Binding-site contacts:
Ligand atom C02 contacts residue PHE422 of chain 5.A at 3.8 Å (hydrophobic).
Ligand atom N08 contacts residue PHE422 of chain 5.A at 3.6 Å.
Ligand atom C21 contacts residue TRP56 of chain 5.A at 3.6 Å (hydrophobic).
Ligand atom C24 contacts residue TRP33 of chain 5.A at 3.7 Å (hydrophobic).
Ligand atom N01 contacts residue PHE422 of chain 5.A at 2.7 Å (h-bond).
Ligand atom C27 contacts residue PHE104 of chain 5.A at 3.7 Å (hydrophobic).
Ligand atom S05 contacts residue TRP56 of chain 5.A at 3.7 Å.
Ligand atom C23 contacts residue ALA53 of chain 5.A at 3.7 Å (hydrophobic).
Ligand atom C15 contacts residue PHE44 of chain 5.A at 3.8 Å (hydrophobic).
Ligand atom C02 contacts residue SER103 of chain 5.A at 3.9 Å.
Ligand atom C25 contacts residue TRP56 of chain 5.A at 3.8 Å (hydrophobic).
Ligand atom S05 contacts residue PEG1 of chain 5.E at 3.6 Å.
Ligand atom N18 contacts residue ILE48 of chain 5.A at 3.1 Å.
Ligand atom C19 contacts residue TRP56 of chain 5.A at 3.4 Å (hydrophobic).
Ligand atom C19 contacts residue ILE48 of chain 5.A at 3.9 Å (hydrophobic).
Ligand atom C06 contacts residue TRP56 of chain 5.A at 3.5 Å (hydrophobic).
Ligand atom S05 contacts residue ILE48 of chain 5.A at 3.9 Å.
Ligand atom N18 contacts residue TRP56 of chain 5.A at 3.4 Å.
Ligand atom C25 contacts residue ARG57 of chain 5.A at 3.7 Å.
Ligand atom C07 contacts residue GLU421 of chain 5.A at 3.7 Å.
Ligand atom C22 contacts residue TRP56 of chain 5.A at 3.7 Å (hydrophobic).
Ligand atom N01 contacts residue TRP56 of chain 5.A at 3.9 Å.
Ligand atom C04 contacts residue TRP56 of chain 5.A at 3.4 Å (hydrophobic).
Ligand atom N01 contacts residue SER103 of chain 5.A at 2.7 Å (h-bond).
Ligand atom N01 contacts residue MET85 of chain 5.A at 3.6 Å.
Ligand atom C20 contacts residue TRP56 of chain 5.A at 3.6 Å (hydrophobic).
Ligand atom C09 contacts residue PHE422 of chain 5.A at 3.8 Å (hydrophobic).
Ligand atom C10 contacts residue GLU421 of chain 5.A at 3.9 Å.
Ligand atom O17 contacts residue GLU421 of chain 5.A at 3.5 Å.
Ligand atom N03 contacts residue PHE422 of chain 5.A at 3.9 Å.
Ligand atom S28 contacts residue TRP56 of chain 5.A at 3.8 Å.
Ligand atom C22 contacts residue PHE104 of chain 5.A at 3.9 Å (hydrophobic).
Ligand atom C23 contacts residue PHE104 of chain 5.A at 3.8 Å (hydrophobic).
Ligand atom C09 contacts residue GLU421 of chain 5.A at 3.2 Å.
Ligand atom C06 contacts residue GLU421 of chain 5.A at 3.5 Å.
Ligand atom C13 contacts residue ASP46 of chain 5.A at 3.7 Å.
Ligand atom C02 contacts residue TRP56 of chain 5.A at 3.7 Å (hydrophobic).
Ligand atom C12 contacts residue ASP46 of chain 5.A at 3.7 Å.
Ligand atom N03 contacts residue TRP56 of chain 5.A at 3.6 Å.
Ligand atom C10 contacts residue ASP46 of chain 5.A at 3.6 Å.

A small-molecule ligand and the protein it binds are described below.
Small molecule (SMILES): Nc1nc(SCC(=O)NCCN2CCCCC2)nc2sc3c(c12)CCCCC3

Sequence of chain 5.A:
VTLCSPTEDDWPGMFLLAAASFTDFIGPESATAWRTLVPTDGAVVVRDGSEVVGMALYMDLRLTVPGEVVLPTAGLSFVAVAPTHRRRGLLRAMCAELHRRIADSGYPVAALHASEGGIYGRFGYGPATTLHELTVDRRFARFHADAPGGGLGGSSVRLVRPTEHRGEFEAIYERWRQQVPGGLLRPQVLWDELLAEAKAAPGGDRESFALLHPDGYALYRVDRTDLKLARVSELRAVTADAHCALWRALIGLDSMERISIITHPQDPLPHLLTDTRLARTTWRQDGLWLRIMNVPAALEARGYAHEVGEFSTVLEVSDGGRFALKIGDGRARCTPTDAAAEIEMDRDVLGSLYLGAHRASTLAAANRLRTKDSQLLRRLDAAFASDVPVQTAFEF